Binding-site contacts:
Ligand atom N contacts residue LEU75 of chain 1.A at 4.3 Å.
Ligand atom C4 contacts residue THR106 of chain 1.A at 3.8 Å.
Ligand atom C3 contacts residue GLU71 of chain 1.A at 3.9 Å.
Ligand atom C contacts residue ASP168 of chain 1.A at 3.8 Å.
Ligand atom CL contacts residue TYR35 of chain 1.A at 4.2 Å.
Ligand atom C1 contacts residue LEU171 of chain 1.A at 3.9 Å (hydrophobic).
Ligand atom C1 contacts residue PHE169 of chain 1.A at 3.1 Å (hydrophobic).
Ligand atom N1 contacts residue LYS53 of chain 1.A at 4.2 Å.
Ligand atom N1 contacts residue LEU75 of chain 1.A at 3.7 Å.
Ligand atom C3 contacts residue LEU75 of chain 1.A at 4.3 Å (hydrophobic).
Ligand atom CL contacts residue LEU167 of chain 1.A at 3.6 Å.
Ligand atom C contacts residue TYR35 of chain 1.A at 4.2 Å (hydrophobic).
Ligand atom S contacts residue THR106 of chain 1.A at 4.0 Å.
Ligand atom N1 contacts residue PHE169 of chain 1.A at 4.2 Å.
Ligand atom C contacts residue PHE169 of chain 1.A at 4.1 Å (hydrophobic).
Ligand atom CL contacts residue ASP168 of chain 1.A at 2.8 Å.
Ligand atom C5 contacts residue TYR35 of chain 1.A at 4.5 Å (hydrophobic).
Ligand atom CL contacts residue ILE84 of chain 1.A at 3.9 Å.
Ligand atom C2 contacts residue LEU75 of chain 1.A at 4.0 Å (hydrophobic).
Ligand atom C contacts residue LEU75 of chain 1.A at 4.5 Å (hydrophobic).
Ligand atom C1 contacts residue GLU71 of chain 1.A at 3.1 Å.
Ligand atom N1 contacts residue GLU71 of chain 1.A at 2.4 Å (salt-bridge).
Ligand atom C3 contacts residue LYS53 of chain 1.A at 3.8 Å.
Ligand atom C1 contacts residue LEU75 of chain 1.A at 4.1 Å (hydrophobic).
Ligand atom C3 contacts residue LEU104 of chain 1.A at 4.4 Å (hydrophobic).
Ligand atom N1 contacts residue LEU171 of chain 1.A at 4.1 Å.
Ligand atom N contacts residue GLU71 of chain 1.A at 4.4 Å.
Ligand atom S contacts residue ILE84 of chain 1.A at 4.5 Å.
Ligand atom N contacts residue ASP168 of chain 1.A at 3.6 Å.
Ligand atom N contacts residue PHE169 of chain 1.A at 3.0 Å (h-bond).
Ligand atom C2 contacts residue GLU71 of chain 1.A at 3.4 Å.
Ligand atom CL contacts residue PHE169 of chain 1.A at 4.3 Å.

The protein below binds the small molecule below.
Small molecule (SMILES): Clc1ncnc2ccsc12

Sequence of chain 1.A:
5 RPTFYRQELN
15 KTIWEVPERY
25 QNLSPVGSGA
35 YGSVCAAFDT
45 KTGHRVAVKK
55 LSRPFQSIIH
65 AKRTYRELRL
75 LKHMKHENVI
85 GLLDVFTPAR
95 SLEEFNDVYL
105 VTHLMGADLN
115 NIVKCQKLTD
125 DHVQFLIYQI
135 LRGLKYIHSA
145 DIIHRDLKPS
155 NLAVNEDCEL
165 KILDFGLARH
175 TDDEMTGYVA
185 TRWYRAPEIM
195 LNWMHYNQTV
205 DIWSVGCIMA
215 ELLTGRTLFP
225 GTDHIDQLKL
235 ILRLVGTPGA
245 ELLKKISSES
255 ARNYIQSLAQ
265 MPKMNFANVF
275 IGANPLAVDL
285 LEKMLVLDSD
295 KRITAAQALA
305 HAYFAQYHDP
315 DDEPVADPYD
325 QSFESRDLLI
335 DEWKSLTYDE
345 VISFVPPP